Binding-site contacts:
Ligand atom CAD contacts residue ARG386 of chain 1.A at 3.7 Å.
Ligand atom NAB contacts residue HEM1 of chain 1.B at 2.3 Å.
Ligand atom CAJ contacts residue ARG386 of chain 1.A at 4.1 Å.
Ligand atom CAA contacts residue VAL83 of chain 1.A at 4.2 Å (hydrophobic).
Ligand atom NAH contacts residue HEM1 of chain 1.B at 4.0 Å.
Ligand atom CAE contacts residue HEM1 of chain 1.B at 3.4 Å.
Ligand atom CAK contacts residue HEM1 of chain 1.B at 3.4 Å.
Ligand atom CAF contacts residue HEM1 of chain 1.B at 3.6 Å.
Ligand atom CAJ contacts residue ALA233 of chain 1.A at 4.1 Å (hydrophobic).
Ligand atom CAI contacts residue MET62 of chain 1.A at 4.2 Å (hydrophobic).
Ligand atom CAK contacts residue ALA233 of chain 1.A at 4.4 Å (hydrophobic).
Ligand atom CAD contacts residue HEM1 of chain 1.B at 3.1 Å.
Ligand atom CAC contacts residue HEM1 of chain 1.B at 3.9 Å.
Ligand atom CAF contacts residue PHE280 of chain 1.A at 4.0 Å (hydrophobic).
Ligand atom CAL contacts residue HEM1 of chain 1.B at 3.9 Å.
Ligand atom CAJ contacts residue HEM1 of chain 1.B at 3.0 Å.
Ligand atom CAA contacts residue MET62 of chain 1.A at 3.8 Å (hydrophobic).
Ligand atom NAB contacts residue ARG386 of chain 1.A at 4.1 Å.
Ligand atom CAG contacts residue ALA233 of chain 1.A at 3.5 Å (hydrophobic).
Ligand atom CAF contacts residue ARG386 of chain 1.A at 4.4 Å.
Ligand atom CAG contacts residue HEM1 of chain 1.B at 3.0 Å.
Ligand atom CAJ contacts residue SER237 of chain 1.A at 4.0 Å.
Ligand atom NAB contacts residue SER237 of chain 1.A at 3.0 Å (h-bond).
Ligand atom NAB contacts residue ALA233 of chain 1.A at 4.0 Å.
Ligand atom CAD contacts residue SER237 of chain 1.A at 4.4 Å.
Ligand atom CAD contacts residue PHE280 of chain 1.A at 3.7 Å (hydrophobic).

This protein binds this small molecule.
Small molecule (SMILES): Cc1ccc2cc(N)ccc2n1

Sequence of chain 1.A:
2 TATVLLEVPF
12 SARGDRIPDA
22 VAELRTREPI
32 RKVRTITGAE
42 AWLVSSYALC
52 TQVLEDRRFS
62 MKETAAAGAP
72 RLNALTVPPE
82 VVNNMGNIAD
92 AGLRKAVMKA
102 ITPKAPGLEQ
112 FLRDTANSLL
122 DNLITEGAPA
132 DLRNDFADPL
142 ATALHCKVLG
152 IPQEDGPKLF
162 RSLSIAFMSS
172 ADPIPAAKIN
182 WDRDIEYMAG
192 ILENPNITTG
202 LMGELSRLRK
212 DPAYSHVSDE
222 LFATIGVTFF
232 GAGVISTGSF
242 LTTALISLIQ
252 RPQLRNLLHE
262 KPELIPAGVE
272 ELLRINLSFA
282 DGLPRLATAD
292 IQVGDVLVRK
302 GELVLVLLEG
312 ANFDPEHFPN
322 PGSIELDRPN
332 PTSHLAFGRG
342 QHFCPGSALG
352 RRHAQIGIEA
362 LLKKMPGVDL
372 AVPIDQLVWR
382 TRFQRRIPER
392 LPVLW